This protein binds this small molecule.
Small molecule (SMILES): O=C(Nc1cccc(Oc2ccc(Nc3ncnc4ccn(CCOCCO)c34)cc2Cl)c1)NC1CCCCC1

Binding-site contacts:
Ligand atom C28 contacts residue ASN151 of chain 1.A at 3.2 Å.
Ligand atom C23 contacts residue PHE32 of chain 1.A at 3.7 Å (hydrophobic).
Ligand atom C1 contacts residue CYS84 of chain 1.A at 3.7 Å (hydrophobic).
Ligand atom C19 contacts residue LYS54 of chain 1.A at 3.6 Å.
Ligand atom C29 contacts residue ARG150 of chain 1.A at 3.2 Å.
Ligand atom C3 contacts residue THR163 of chain 1.A at 3.6 Å.
Ligand atom N30 contacts residue LEU153 of chain 1.A at 3.7 Å.
Ligand atom C10 contacts residue ALA52 of chain 1.A at 3.5 Å (hydrophobic).
Ligand atom N34 contacts residue MET75 of chain 1.A at 3.7 Å.
Ligand atom C27 contacts residue LEU153 of chain 1.A at 3.7 Å (hydrophobic).
Ligand atom C4 contacts residue MET99 of chain 1.A at 3.3 Å (hydrophobic).
Ligand atom C5 contacts residue ASP164 of chain 1.A at 3.6 Å.
Ligand atom CL1 contacts residue LYS54 of chain 1.A at 3.6 Å.
Ligand atom O36 contacts residue LYS54 of chain 1.A at 2.8 Å (salt-bridge).
Ligand atom C1 contacts residue MET99 of chain 1.A at 3.7 Å (hydrophobic).
Ligand atom N34 contacts residue PHE165 of chain 1.A at 3.5 Å (h-bond).
Ligand atom O39 contacts residue LEU153 of chain 1.A at 3.6 Å.
Ligand atom C4 contacts residue ASP164 of chain 1.A at 3.6 Å.
Ligand atom C8 contacts residue ALA52 of chain 1.A at 3.7 Å (hydrophobic).
Ligand atom C6 contacts residue MET102 of chain 1.A at 3.7 Å (hydrophobic).
Ligand atom N31 contacts residue ALA52 of chain 1.A at 3.4 Å.
Ligand atom C2 contacts residue PHE165 of chain 1.A at 3.6 Å (hydrophobic).
Ligand atom CL1 contacts residue LEU97 of chain 1.A at 3.7 Å.
Ligand atom O38 contacts residue LYS54 of chain 1.A at 3.3 Å.
Ligand atom C1 contacts residue ASP164 of chain 1.A at 3.3 Å.
Ligand atom C10 contacts residue GLN100 of chain 1.A at 3.6 Å.
Ligand atom C10 contacts residue LEU153 of chain 1.A at 3.5 Å (hydrophobic).
Ligand atom C28 contacts residue ASP164 of chain 1.A at 3.6 Å.
Ligand atom C6 contacts residue PHE306 of chain 1.A at 3.6 Å (hydrophobic).
Ligand atom N30 contacts residue MET102 of chain 1.A at 3.0 Å (h-bond).
Ligand atom CL1 contacts residue MET99 of chain 1.A at 3.7 Å.
Ligand atom N33 contacts residue VAL35 of chain 1.A at 3.7 Å.
Ligand atom C18 contacts residue LEU153 of chain 1.A at 3.6 Å (hydrophobic).
Ligand atom C21 contacts residue PHE32 of chain 1.A at 3.6 Å (hydrophobic).
Ligand atom O37 contacts residue ASP164 of chain 1.A at 3.6 Å (salt-bridge).
Ligand atom C23 contacts residue ARG167 of chain 1.A at 3.7 Å.
Ligand atom N31 contacts residue LEU153 of chain 1.A at 3.5 Å.
Ligand atom C5 contacts residue THR163 of chain 1.A at 3.7 Å.
Ligand atom C4 contacts residue THR163 of chain 1.A at 3.6 Å.
Ligand atom C7 contacts residue LYS54 of chain 1.A at 3.5 Å.

Sequence of chain 1.A:
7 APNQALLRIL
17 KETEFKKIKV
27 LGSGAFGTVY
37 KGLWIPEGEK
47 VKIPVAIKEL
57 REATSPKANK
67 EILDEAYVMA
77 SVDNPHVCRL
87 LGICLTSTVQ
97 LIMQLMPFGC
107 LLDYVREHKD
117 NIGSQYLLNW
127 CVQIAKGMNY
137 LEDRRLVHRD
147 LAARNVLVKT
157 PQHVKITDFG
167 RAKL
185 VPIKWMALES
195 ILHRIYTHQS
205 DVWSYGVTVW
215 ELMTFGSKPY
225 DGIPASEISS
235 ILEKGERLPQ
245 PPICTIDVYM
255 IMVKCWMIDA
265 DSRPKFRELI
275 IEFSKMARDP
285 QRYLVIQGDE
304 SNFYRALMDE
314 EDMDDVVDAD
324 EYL